The protein below binds the small molecule below.
Small molecule (SMILES): Nc1ccn([C@@H]2O[C@H](CO[P](=O)(O)O[C@H]3[C@@H](O)[C@H](n4ccc(=O)[nH]c4=O)O[C@@H]3CO[P](=O)(O)O[C@H]3[C@@H](O)[C@H](n4cnc5c(N)ncnc54)O[C@@H]3CO)[C@@H](O[P](=O)(O)OC[C@H]3O[C@@H](n4cnc5c(=O)nc(N)[nH]c54)[C@H](O)[C@@H]3O[P](=O)(O)OC[C@H]3O[C@@H](n4cnc5c(N)ncnc54)[C@H](O)[C@@H]3O[P](=O)(O)OC[C@H]3O[C@@H](n4cnc5c(=O)nc(N)[nH]c54)[C@H](O)[C@@H]3O[P](=O)(O)OC[C@H]3O[C@@H](n4cnc5c(N)ncnc54)[C@H](O)[C@@H]3O[P](=O)(O)OC[C@H]3O[C@@H](n4cnc5c(=O)nc(N)[nH]c54)[C@H](O)[C@@H]3O[P](=O)(O)OC[C@H]3O[C@@H](n4cnc5c(N)ncnc54)[C@H](O)[C@@H]3O)[C@H]2O)c(=O)n1

Binding-site contacts:
Ligand atom O5' contacts residue LYS987 of chain 1.B at 3.6 Å.
Ligand atom O2' contacts residue ARG320 of chain 1.A at 3.8 Å.
Ligand atom O5' contacts residue GLN776 of chain 1.B at 3.9 Å.
Ligand atom P contacts residue GLN776 of chain 1.B at 3.5 Å.
Ligand atom C4' contacts residue ALA477 of chain 1.B at 4.0 Å (hydrophobic).
Ligand atom OP1 contacts residue ARG476 of chain 1.B at 4.0 Å.
Ligand atom O3' contacts residue ARG476 of chain 1.B at 2.8 Å (salt-bridge).
Ligand atom O4' contacts residue HIS1097 of chain 1.B at 3.5 Å.
Ligand atom C4' contacts residue ARG476 of chain 1.B at 3.8 Å.
Ligand atom OP2 contacts residue LYS987 of chain 1.B at 4.0 Å.
Ligand atom O2' contacts residue GLN776 of chain 1.B at 3.8 Å.
Ligand atom C2' contacts residue ARG446 of chain 1.A at 3.7 Å.
Ligand atom C3' contacts residue GLN776 of chain 1.B at 3.9 Å.
Ligand atom OP1 contacts residue GLN776 of chain 1.B at 3.2 Å (h-bond).
Ligand atom C5' contacts residue GLY478 of chain 1.B at 3.8 Å.
Ligand atom O3' contacts residue MG1 of chain 1.O at 2.0 Å.
Ligand atom O3' contacts residue GLN481 of chain 1.B at 3.6 Å.
Ligand atom C4' contacts residue ASP485 of chain 1.A at 3.3 Å.
Ligand atom O2' contacts residue ARG446 of chain 1.A at 2.3 Å (salt-bridge).
Ligand atom O3' contacts residue GLN776 of chain 1.B at 2.8 Å (h-bond).
Ligand atom O2' contacts residue ASP485 of chain 1.A at 3.6 Å (salt-bridge).
Ligand atom OP1 contacts residue LYS979 of chain 1.B at 3.8 Å.
Ligand atom OP1 contacts residue LYS987 of chain 1.B at 2.8 Å (salt-bridge).
Ligand atom C4' contacts residue HIS1097 of chain 1.B at 3.5 Å.
Ligand atom O2' contacts residue MG1 of chain 1.O at 3.8 Å.
Ligand atom C3' contacts residue MG1 of chain 1.O at 3.0 Å.
Ligand atom O2' contacts residue ARG476 of chain 1.B at 2.6 Å (salt-bridge).
Ligand atom C5' contacts residue MG1 of chain 1.O at 3.4 Å.
Ligand atom C5' contacts residue GLN776 of chain 1.B at 3.4 Å.
Ligand atom C2' contacts residue ARG476 of chain 1.B at 3.6 Å.
Ligand atom O3' contacts residue ASP485 of chain 1.A at 3.7 Å.
Ligand atom O2' contacts residue HIS1097 of chain 1.B at 3.8 Å.
Ligand atom C5' contacts residue ALA477 of chain 1.B at 3.3 Å (hydrophobic).
Ligand atom OP1 contacts residue LYS323 of chain 1.A at 3.4 Å (salt-bridge).
Ligand atom C4' contacts residue MG1 of chain 1.O at 3.0 Å.
Ligand atom OP1 contacts residue ALA477 of chain 1.B at 3.4 Å.
Ligand atom C5' contacts residue HIS1097 of chain 1.B at 3.5 Å.
Ligand atom C3' contacts residue ARG476 of chain 1.B at 3.5 Å.
Ligand atom C5' contacts residue ASP485 of chain 1.A at 3.7 Å.
Ligand atom P contacts residue LYS987 of chain 1.B at 3.6 Å.

Sequence of chain 1.A:
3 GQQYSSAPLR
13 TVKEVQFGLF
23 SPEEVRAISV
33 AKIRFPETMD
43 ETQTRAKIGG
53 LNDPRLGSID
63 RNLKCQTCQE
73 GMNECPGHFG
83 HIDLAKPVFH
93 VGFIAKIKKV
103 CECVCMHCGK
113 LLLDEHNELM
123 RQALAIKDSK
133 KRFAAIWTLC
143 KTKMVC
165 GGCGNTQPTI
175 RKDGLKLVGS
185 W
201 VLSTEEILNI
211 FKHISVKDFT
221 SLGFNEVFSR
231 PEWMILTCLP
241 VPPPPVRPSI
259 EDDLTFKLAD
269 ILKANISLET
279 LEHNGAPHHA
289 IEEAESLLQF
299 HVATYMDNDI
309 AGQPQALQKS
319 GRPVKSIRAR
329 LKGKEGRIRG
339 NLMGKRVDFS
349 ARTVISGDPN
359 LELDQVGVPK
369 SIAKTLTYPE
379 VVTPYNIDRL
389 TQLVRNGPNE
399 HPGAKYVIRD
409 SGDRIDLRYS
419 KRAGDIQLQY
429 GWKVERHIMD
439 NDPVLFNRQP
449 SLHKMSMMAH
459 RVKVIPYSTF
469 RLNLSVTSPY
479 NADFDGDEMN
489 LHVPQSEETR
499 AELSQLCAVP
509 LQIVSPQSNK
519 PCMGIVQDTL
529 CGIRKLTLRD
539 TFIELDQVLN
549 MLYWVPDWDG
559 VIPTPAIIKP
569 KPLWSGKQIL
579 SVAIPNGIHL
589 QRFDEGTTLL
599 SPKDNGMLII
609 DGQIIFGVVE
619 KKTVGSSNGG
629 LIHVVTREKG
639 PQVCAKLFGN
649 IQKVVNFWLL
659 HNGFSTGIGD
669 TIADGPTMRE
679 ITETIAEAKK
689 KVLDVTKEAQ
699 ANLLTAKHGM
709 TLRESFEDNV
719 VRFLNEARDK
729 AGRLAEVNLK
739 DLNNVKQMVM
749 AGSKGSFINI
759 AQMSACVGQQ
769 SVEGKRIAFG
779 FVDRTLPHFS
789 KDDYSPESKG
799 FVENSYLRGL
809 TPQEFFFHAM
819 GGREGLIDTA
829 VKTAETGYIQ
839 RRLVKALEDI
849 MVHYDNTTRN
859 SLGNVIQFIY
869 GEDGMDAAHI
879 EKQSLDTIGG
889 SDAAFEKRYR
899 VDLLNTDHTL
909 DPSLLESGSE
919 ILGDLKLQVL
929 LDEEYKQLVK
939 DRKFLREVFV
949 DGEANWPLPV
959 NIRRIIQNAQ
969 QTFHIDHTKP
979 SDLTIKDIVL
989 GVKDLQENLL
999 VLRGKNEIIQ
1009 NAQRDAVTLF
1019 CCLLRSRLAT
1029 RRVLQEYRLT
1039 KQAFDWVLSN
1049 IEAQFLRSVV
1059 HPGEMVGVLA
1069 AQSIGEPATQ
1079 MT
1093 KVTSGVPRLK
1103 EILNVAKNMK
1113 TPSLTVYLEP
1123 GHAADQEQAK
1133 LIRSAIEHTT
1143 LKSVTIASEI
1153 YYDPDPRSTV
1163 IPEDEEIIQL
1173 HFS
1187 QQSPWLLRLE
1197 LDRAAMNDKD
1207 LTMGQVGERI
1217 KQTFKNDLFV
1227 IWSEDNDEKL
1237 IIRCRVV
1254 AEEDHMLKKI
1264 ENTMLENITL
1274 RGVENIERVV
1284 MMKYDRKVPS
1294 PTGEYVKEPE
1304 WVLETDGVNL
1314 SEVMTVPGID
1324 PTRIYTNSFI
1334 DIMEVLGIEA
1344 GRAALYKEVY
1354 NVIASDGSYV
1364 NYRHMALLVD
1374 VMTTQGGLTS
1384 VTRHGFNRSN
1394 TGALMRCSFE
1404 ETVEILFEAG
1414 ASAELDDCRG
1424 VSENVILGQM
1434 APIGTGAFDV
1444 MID

Sequence of chain 1.B:
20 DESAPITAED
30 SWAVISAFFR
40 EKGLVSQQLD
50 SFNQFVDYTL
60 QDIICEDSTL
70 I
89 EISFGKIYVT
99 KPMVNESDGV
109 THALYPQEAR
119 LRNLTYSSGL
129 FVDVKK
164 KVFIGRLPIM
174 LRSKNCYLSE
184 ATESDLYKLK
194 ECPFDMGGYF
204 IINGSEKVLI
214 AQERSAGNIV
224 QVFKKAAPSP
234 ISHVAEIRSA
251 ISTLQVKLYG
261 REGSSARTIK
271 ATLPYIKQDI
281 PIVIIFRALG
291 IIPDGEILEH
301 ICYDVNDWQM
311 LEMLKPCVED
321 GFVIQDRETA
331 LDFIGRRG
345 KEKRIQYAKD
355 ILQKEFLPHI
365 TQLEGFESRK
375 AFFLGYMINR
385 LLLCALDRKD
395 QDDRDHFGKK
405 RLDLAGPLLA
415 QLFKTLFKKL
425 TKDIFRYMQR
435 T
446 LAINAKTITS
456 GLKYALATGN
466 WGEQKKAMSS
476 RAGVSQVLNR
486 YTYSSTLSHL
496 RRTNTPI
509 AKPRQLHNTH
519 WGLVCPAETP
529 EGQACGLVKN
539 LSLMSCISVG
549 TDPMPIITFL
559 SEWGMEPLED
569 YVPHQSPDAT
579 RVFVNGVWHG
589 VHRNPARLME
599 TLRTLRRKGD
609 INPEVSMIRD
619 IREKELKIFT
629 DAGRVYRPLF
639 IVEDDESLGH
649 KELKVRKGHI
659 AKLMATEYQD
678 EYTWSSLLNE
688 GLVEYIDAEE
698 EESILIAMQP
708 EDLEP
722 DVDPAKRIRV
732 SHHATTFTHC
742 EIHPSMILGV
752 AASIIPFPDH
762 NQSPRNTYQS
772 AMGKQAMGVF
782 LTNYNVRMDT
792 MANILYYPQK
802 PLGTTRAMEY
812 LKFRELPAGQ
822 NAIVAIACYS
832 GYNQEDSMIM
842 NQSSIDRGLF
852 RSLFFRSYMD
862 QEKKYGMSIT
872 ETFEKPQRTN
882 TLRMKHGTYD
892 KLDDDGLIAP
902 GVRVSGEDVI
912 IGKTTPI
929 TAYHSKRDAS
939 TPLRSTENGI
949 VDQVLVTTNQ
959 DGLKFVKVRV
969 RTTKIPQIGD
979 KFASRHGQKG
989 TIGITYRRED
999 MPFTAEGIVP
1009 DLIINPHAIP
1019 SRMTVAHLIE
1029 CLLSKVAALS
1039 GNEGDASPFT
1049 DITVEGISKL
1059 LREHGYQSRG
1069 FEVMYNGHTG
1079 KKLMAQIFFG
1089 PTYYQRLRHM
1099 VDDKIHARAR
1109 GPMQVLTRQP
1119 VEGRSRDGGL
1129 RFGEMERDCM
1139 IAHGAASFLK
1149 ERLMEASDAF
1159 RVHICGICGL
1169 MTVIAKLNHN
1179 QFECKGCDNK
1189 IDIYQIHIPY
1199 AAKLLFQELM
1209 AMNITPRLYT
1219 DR